Sequence of chain 50.F:
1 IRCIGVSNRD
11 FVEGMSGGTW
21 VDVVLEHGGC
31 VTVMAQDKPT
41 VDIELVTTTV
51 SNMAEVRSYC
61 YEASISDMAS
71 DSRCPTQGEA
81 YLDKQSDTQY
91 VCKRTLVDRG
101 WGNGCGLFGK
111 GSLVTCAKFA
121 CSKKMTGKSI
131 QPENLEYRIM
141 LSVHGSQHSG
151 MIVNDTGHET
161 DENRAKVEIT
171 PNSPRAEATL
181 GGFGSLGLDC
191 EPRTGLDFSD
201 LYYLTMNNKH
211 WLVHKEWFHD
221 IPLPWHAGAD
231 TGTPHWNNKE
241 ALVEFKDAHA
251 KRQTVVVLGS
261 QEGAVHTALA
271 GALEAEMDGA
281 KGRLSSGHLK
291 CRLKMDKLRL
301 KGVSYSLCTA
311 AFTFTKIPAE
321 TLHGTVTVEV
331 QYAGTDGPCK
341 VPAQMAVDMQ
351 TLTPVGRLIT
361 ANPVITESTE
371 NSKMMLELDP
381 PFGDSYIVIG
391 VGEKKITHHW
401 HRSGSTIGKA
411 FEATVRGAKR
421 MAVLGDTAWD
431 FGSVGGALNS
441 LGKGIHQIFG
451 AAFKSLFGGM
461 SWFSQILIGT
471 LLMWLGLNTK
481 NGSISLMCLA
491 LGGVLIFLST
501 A

Binding-site contacts:
Ligand atom C2 contacts residue ASN154 of chain 50.F at 3.5 Å.
Ligand atom O4 contacts residue ASN154 of chain 50.F at 3.5 Å (h-bond).
Ligand atom O4 contacts residue THR156 of chain 50.F at 4.2 Å.
Ligand atom O6 contacts residue ASN154 of chain 50.F at 2.4 Å (h-bond).
Ligand atom C6 contacts residue GLY157 of chain 50.F at 4.2 Å.
Ligand atom C8 contacts residue HIS148 of chain 50.F at 1.2 Å.
Ligand atom C2 contacts residue GLY150 of chain 50.F at 4.5 Å.
Ligand atom C5 contacts residue THR156 of chain 50.F at 3.2 Å.
Ligand atom C7 contacts residue HIS148 of chain 50.F at 2.3 Å.
Ligand atom O6 contacts residue THR156 of chain 50.F at 1.2 Å (h-bond).
Ligand atom N2 contacts residue MET151 of chain 50.F at 3.4 Å.
Ligand atom C6 contacts residue ASP155 of chain 50.F at 4.3 Å.
Ligand atom O7 contacts residue THR156 of chain 50.F at 2.4 Å.
Ligand atom C5 contacts residue ASN154 of chain 50.F at 2.1 Å.
Ligand atom C6 contacts residue THR156 of chain 50.F at 1.8 Å.
Ligand atom O5 contacts residue THR156 of chain 50.F at 3.8 Å.
Ligand atom C2 contacts residue MET151 of chain 50.F at 4.1 Å (hydrophobic).
Ligand atom C1 contacts residue MET151 of chain 50.F at 3.6 Å (hydrophobic).
Ligand atom O5 contacts residue ASN154 of chain 50.F at 2.4 Å (h-bond).
Ligand atom C3 contacts residue ASN154 of chain 50.F at 3.5 Å.
Ligand atom C6 contacts residue ASN154 of chain 50.F at 3.0 Å.
Ligand atom N2 contacts residue HIS148 of chain 50.F at 2.8 Å (h-bond).
Ligand atom C1 contacts residue ASN154 of chain 50.F at 2.5 Å.
Ligand atom C2 contacts residue HIS148 of chain 50.F at 4.2 Å.
Ligand atom C8 contacts residue GLY157 of chain 50.F at 4.5 Å.
Ligand atom O6 contacts residue ASP155 of chain 50.F at 4.2 Å.
Ligand atom C7 contacts residue THR156 of chain 50.F at 3.4 Å.
Ligand atom N2 contacts residue ASN154 of chain 50.F at 4.3 Å.
Ligand atom C1 contacts residue GLY150 of chain 50.F at 3.8 Å.
Ligand atom C4 contacts residue THR156 of chain 50.F at 4.1 Å.
Ligand atom N2 contacts residue GLY150 of chain 50.F at 4.1 Å.
Ligand atom O7 contacts residue HIS148 of chain 50.F at 3.3 Å (h-bond).
Ligand atom N2 contacts residue THR156 of chain 50.F at 4.3 Å.
Ligand atom C4 contacts residue ASN154 of chain 50.F at 3.2 Å.
Ligand atom O5 contacts residue ARG164 of chain 50.F at 4.3 Å.
Ligand atom C8 contacts residue THR156 of chain 50.F at 2.9 Å.
Ligand atom C7 contacts residue MET151 of chain 50.F at 4.0 Å (hydrophobic).
Ligand atom C8 contacts residue MET151 of chain 50.F at 4.1 Å (hydrophobic).

This small molecule binds to this protein.
Small molecule (SMILES): CC(=O)N[C@H]1[C@H](O[C@H]2[C@H](O)[C@@H](NC(C)=O)CO[C@@H]2CO)O[C@H](CO)[C@@H](O)[C@@H]1O